Sequence of chain 1.A:
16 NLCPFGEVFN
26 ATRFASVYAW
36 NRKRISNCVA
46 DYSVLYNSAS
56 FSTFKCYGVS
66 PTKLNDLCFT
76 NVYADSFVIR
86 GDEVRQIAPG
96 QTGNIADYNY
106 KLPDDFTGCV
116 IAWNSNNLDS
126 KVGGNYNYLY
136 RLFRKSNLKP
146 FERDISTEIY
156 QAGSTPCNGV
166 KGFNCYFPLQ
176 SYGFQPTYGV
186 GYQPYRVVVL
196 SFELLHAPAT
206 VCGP

This small molecule binds to this protein.
Small molecule (SMILES): CC(=O)N[C@@H]1[C@@H](O)[C@H](O)[C@@H](CO)O[C@H]1O

Binding-site contacts:
Ligand atom C4 contacts residue ASN25 of chain 1.A at 4.2 Å.
Ligand atom C3 contacts residue ASN25 of chain 1.A at 3.8 Å.
Ligand atom C5 contacts residue ASN25 of chain 1.A at 3.7 Å.
Ligand atom C8 contacts residue LEU50 of chain 1.A at 4.1 Å (hydrophobic).
Ligand atom O7 contacts residue ASN25 of chain 1.A at 4.5 Å.
Ligand atom C8 contacts residue PHE20 of chain 1.A at 3.5 Å (hydrophobic).
Ligand atom C7 contacts residue GLY21 of chain 1.A at 3.6 Å.
Ligand atom C7 contacts residue ASN25 of chain 1.A at 4.0 Å.
Ligand atom C8 contacts residue PHE24 of chain 1.A at 3.9 Å (hydrophobic).
Ligand atom O7 contacts residue GLY21 of chain 1.A at 3.6 Å.
Ligand atom N2 contacts residue ASN25 of chain 1.A at 2.9 Å (h-bond).
Ligand atom C8 contacts residue GLY21 of chain 1.A at 3.6 Å.
Ligand atom C2 contacts residue ASN25 of chain 1.A at 2.5 Å.
Ligand atom N2 contacts residue GLY21 of chain 1.A at 4.3 Å.
Ligand atom C1 contacts residue ASN25 of chain 1.A at 1.4 Å.
Ligand atom O5 contacts residue ASN25 of chain 1.A at 2.4 Å (h-bond).
Ligand atom C7 contacts residue PHE20 of chain 1.A at 4.5 Å (hydrophobic).